Sequence of chain 1.E:
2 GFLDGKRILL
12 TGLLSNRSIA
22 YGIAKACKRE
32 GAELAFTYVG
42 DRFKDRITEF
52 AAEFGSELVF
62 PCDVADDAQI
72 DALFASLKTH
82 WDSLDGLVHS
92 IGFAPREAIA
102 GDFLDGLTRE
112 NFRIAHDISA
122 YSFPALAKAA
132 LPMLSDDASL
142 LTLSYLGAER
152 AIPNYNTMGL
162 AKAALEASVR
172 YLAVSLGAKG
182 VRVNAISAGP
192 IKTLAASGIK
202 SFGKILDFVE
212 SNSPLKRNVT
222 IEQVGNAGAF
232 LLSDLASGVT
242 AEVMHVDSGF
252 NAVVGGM

A protein and the small-molecule ligand that binds it are described below.
Small molecule (SMILES): CCc1cc(O)c(Oc2ccccc2F)cc1F

Binding-site contacts:
Ligand atom CAJ contacts residue ILE200 of chain 1.E at 3.6 Å (hydrophobic).
Ligand atom OAB contacts residue TYR156 of chain 1.E at 2.6 Å (h-bond).
Ligand atom OAB contacts residue LYS163 of chain 1.E at 4.0 Å.
Ligand atom CAG contacts residue GLY93 of chain 1.E at 3.5 Å.
Ligand atom CAI contacts residue NAD1 of chain 1.U at 3.3 Å.
Ligand atom FAC contacts residue ALA197 of chain 1.E at 3.3 Å.
Ligand atom CAA contacts residue TYR146 of chain 1.E at 3.5 Å (hydrophobic).
Ligand atom CAK contacts residue NAD1 of chain 1.U at 3.3 Å.
Ligand atom FAD contacts residue GLY93 of chain 1.E at 3.6 Å.
Ligand atom FAC contacts residue ILE200 of chain 1.E at 3.6 Å.
Ligand atom CAG contacts residue PHE94 of chain 1.E at 3.6 Å (hydrophobic).
Ligand atom CAI contacts residue TYR156 of chain 1.E at 3.6 Å (hydrophobic).
Ligand atom CAQ contacts residue NAD1 of chain 1.U at 3.5 Å.
Ligand atom CAJ contacts residue NAD1 of chain 1.U at 3.6 Å.
Ligand atom CAF contacts residue ILE100 of chain 1.E at 3.7 Å (hydrophobic).
Ligand atom CAI contacts residue TYR146 of chain 1.E at 3.9 Å (hydrophobic).
Ligand atom CAO contacts residue ALA196 of chain 1.E at 3.7 Å (hydrophobic).
Ligand atom FAD contacts residue ALA196 of chain 1.E at 3.5 Å.
Ligand atom CAK contacts residue ILE200 of chain 1.E at 4.0 Å (hydrophobic).
Ligand atom CAA contacts residue ILE200 of chain 1.E at 3.4 Å (hydrophobic).
Ligand atom FAD contacts residue NAD1 of chain 1.U at 3.2 Å.
Ligand atom CAP contacts residue ILE200 of chain 1.E at 3.5 Å (hydrophobic).
Ligand atom FAC contacts residue NAD1 of chain 1.U at 3.3 Å.
Ligand atom CAN contacts residue ILE200 of chain 1.E at 3.3 Å (hydrophobic).
Ligand atom OAL contacts residue NAD1 of chain 1.U at 3.4 Å.
Ligand atom OAL contacts residue ALA196 of chain 1.E at 3.7 Å.
Ligand atom CAH contacts residue ILE200 of chain 1.E at 3.7 Å (hydrophobic).
Ligand atom CAR contacts residue ALA196 of chain 1.E at 3.8 Å (hydrophobic).
Ligand atom OAB contacts residue NAD1 of chain 1.U at 3.0 Å (h-bond).
Ligand atom CAM contacts residue TYR156 of chain 1.E at 3.5 Å (hydrophobic).
Ligand atom CAN contacts residue NAD1 of chain 1.U at 3.2 Å.
Ligand atom CAP contacts residue NAD1 of chain 1.U at 3.2 Å.
Ligand atom CAE contacts residue MET159 of chain 1.E at 4.0 Å (hydrophobic).
Ligand atom CAI contacts residue ILE200 of chain 1.E at 4.0 Å (hydrophobic).
Ligand atom CAK contacts residue TYR146 of chain 1.E at 3.9 Å (hydrophobic).
Ligand atom CAJ contacts residue ALA197 of chain 1.E at 3.8 Å (hydrophobic).
Ligand atom CAE contacts residue ILE100 of chain 1.E at 4.0 Å (hydrophobic).
Ligand atom FAC contacts residue PHE203 of chain 1.E at 3.0 Å.
Ligand atom CAM contacts residue NAD1 of chain 1.U at 3.4 Å.
Ligand atom CAO contacts residue NAD1 of chain 1.U at 4.0 Å.